Sequence of chain 1.A:
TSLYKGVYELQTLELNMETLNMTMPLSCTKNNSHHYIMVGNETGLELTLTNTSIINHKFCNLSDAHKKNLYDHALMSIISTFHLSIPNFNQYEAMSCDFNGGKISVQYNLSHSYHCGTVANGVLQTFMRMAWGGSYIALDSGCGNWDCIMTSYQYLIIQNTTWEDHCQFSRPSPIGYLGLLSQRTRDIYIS

Binding-site contacts:
Ligand atom N2 contacts residue GLY101 of chain 1.A at 4.5 Å.
Ligand atom C3 contacts residue ASN166 of chain 1.A at 3.9 Å.
Ligand atom C5 contacts residue LYS103 of chain 1.A at 4.1 Å.
Ligand atom N2 contacts residue ASN166 of chain 1.A at 3.0 Å (h-bond).
Ligand atom O7 contacts residue THR168 of chain 1.A at 3.2 Å.
Ligand atom C8 contacts residue THR167 of chain 1.A at 3.8 Å.
Ligand atom C6 contacts residue GLY102 of chain 1.A at 4.0 Å.
Ligand atom C4 contacts residue ASN166 of chain 1.A at 4.3 Å.
Ligand atom C8 contacts residue LYS103 of chain 1.A at 4.2 Å.
Ligand atom C7 contacts residue ASN166 of chain 1.A at 3.9 Å.
Ligand atom C7 contacts residue ASN100 of chain 1.A at 4.5 Å.
Ligand atom C8 contacts residue ASN166 of chain 1.A at 3.8 Å.
Ligand atom C8 contacts residue THR168 of chain 1.A at 4.3 Å.
Ligand atom O5 contacts residue GLY102 of chain 1.A at 4.5 Å.
Ligand atom O5 contacts residue LYS103 of chain 1.A at 4.1 Å.
Ligand atom C5 contacts residue ASN166 of chain 1.A at 3.8 Å.
Ligand atom C7 contacts residue THR168 of chain 1.A at 4.1 Å.
Ligand atom C6 contacts residue LYS103 of chain 1.A at 3.9 Å.
Ligand atom C6 contacts residue GLY101 of chain 1.A at 3.9 Å.
Ligand atom C8 contacts residue GLY101 of chain 1.A at 3.9 Å.
Ligand atom C1 contacts residue ASN166 of chain 1.A at 1.5 Å.
Ligand atom O7 contacts residue ASN166 of chain 1.A at 4.5 Å.
Ligand atom C7 contacts residue THR167 of chain 1.A at 4.1 Å.
Ligand atom O6 contacts residue GLY101 of chain 1.A at 4.4 Å.
Ligand atom C2 contacts residue ASN166 of chain 1.A at 2.5 Å.
Ligand atom O5 contacts residue ASN166 of chain 1.A at 2.4 Å (h-bond).
Ligand atom O7 contacts residue THR167 of chain 1.A at 4.3 Å.
Ligand atom C8 contacts residue ASN100 of chain 1.A at 3.0 Å.

A small-molecule ligand and the protein it binds are described below.
Small molecule (SMILES): CC(=O)N[C@H]1[C@H](O[C@H]2[C@H](O)[C@@H](NC(C)=O)CO[C@@H]2CO)O[C@H](CO)[C@@H](O)[C@@H]1O